Binding-site contacts:
Ligand atom NBG contacts residue LEU146 of chain 1.A at 3.7 Å.
Ligand atom OAU contacts residue LEU22 of chain 1.A at 3.5 Å (h-bond).
Ligand atom C5 contacts residue LEU146 of chain 1.A at 3.4 Å (hydrophobic).
Ligand atom OAF contacts residue PRO100 of chain 1.A at 3.1 Å.
Ligand atom CAZ contacts residue ALA96 of chain 1.A at 3.7 Å (hydrophobic).
Ligand atom NAT contacts residue ALA96 of chain 1.A at 2.9 Å (h-bond).
Ligand atom C4 contacts residue LEU146 of chain 1.A at 3.2 Å (hydrophobic).
Ligand atom CBE contacts residue ASN144 of chain 1.A at 3.7 Å.
Ligand atom F5 contacts residue MET93 of chain 1.A at 3.6 Å.
Ligand atom CBA contacts residue ASP157 of chain 1.A at 3.5 Å.
Ligand atom CAD contacts residue LEU22 of chain 1.A at 3.6 Å (hydrophobic).
Ligand atom CBE contacts residue ARG143 of chain 1.A at 3.1 Å.
Ligand atom CAD contacts residue LYS103 of chain 1.A at 3.7 Å.
Ligand atom CAQ contacts residue ASP157 of chain 1.A at 3.5 Å.
Ligand atom OAG contacts residue ARG143 of chain 1.A at 2.9 Å (salt-bridge).
Ligand atom C6 contacts residue ALA45 of chain 1.A at 3.5 Å (hydrophobic).
Ligand atom N1 contacts residue ALA96 of chain 1.A at 3.0 Å (h-bond).
Ligand atom C5 contacts residue ALA45 of chain 1.A at 3.5 Å (hydrophobic).
Ligand atom CAK contacts residue ALA96 of chain 1.A at 3.6 Å (hydrophobic).
Ligand atom CAK contacts residue GLY99 of chain 1.A at 3.5 Å.
Ligand atom CAV contacts residue LEU22 of chain 1.A at 3.6 Å (hydrophobic).
Ligand atom C2 contacts residue LEU146 of chain 1.A at 3.6 Å (hydrophobic).
Ligand atom OAG contacts residue PRO100 of chain 1.A at 3.3 Å.
Ligand atom CAC contacts residue ASP157 of chain 1.A at 3.2 Å.
Ligand atom CAO contacts residue ASP157 of chain 1.A at 3.6 Å.
Ligand atom N3 contacts residue LEU146 of chain 1.A at 3.3 Å.
Ligand atom CAW contacts residue LEU22 of chain 1.A at 3.5 Å (hydrophobic).
Ligand atom CAP contacts residue VAL30 of chain 1.A at 3.5 Å (hydrophobic).
Ligand atom C6 contacts residue LEU146 of chain 1.A at 3.7 Å (hydrophobic).
Ligand atom CBA contacts residue VAL30 of chain 1.A at 3.6 Å (hydrophobic).
Ligand atom C6 contacts residue ALA96 of chain 1.A at 3.5 Å (hydrophobic).
Ligand atom CAK contacts residue MET95 of chain 1.A at 3.6 Å (hydrophobic).
Ligand atom CAX contacts residue ASP157 of chain 1.A at 3.4 Å.
Ligand atom CAP contacts residue ASP157 of chain 1.A at 3.5 Å.
Ligand atom CAA contacts residue LEU22 of chain 1.A at 3.6 Å (hydrophobic).
Ligand atom NBF contacts residue ASP157 of chain 1.A at 2.8 Å (salt-bridge).
Ligand atom C6 contacts residue GLU94 of chain 1.A at 3.2 Å.
Ligand atom CBC contacts residue LEU22 of chain 1.A at 3.5 Å (hydrophobic).
Ligand atom F5 contacts residue VAL78 of chain 1.A at 3.5 Å.
Ligand atom C2 contacts residue ALA96 of chain 1.A at 3.7 Å (hydrophobic).

Sequence of chain 1.A:
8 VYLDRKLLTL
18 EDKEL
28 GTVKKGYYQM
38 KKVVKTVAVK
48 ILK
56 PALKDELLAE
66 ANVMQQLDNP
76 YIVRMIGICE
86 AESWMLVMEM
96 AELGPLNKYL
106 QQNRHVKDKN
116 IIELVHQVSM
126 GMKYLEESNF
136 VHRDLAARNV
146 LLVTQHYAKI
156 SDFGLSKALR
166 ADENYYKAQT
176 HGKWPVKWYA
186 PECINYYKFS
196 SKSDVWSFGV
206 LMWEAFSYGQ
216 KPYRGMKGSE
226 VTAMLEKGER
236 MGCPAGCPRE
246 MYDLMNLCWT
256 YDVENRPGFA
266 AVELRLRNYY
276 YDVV

This protein binds this small molecule.
Small molecule (SMILES): Cc1cn(-c2nc(Nc3cc(C)c(OS(C)(=O)=O)c(C)c3)ncc2F)cc1CN1CC[C@@H](O)C1